Sequence of chain 2.A:
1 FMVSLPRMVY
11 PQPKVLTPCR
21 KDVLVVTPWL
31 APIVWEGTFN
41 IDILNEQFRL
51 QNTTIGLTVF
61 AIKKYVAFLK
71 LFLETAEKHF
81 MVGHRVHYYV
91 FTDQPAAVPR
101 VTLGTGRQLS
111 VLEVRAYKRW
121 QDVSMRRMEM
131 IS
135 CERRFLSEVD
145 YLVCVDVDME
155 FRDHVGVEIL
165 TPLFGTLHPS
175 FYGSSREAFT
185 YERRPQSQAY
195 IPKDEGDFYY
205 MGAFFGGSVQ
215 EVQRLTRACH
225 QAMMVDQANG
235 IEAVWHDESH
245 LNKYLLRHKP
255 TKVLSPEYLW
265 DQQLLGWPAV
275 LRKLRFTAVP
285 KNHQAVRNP

The protein below binds the small molecule below.
Small molecule (SMILES): CCCCCCCCO[C@@H]1O[C@H](CO)[C@H](O)[C@H](O)[C@H]1O[C@@H]1O[C@@H](C)[C@@H](O)[C@@H](O)[C@@H]1O

Binding-site contacts:
Ligand atom C1 contacts residue UDP1 of chain 2.D at 3.5 Å.
Ligand atom C4A contacts residue GLU242 of chain 2.A at 3.3 Å.
Ligand atom O6 contacts residue TRP239 of chain 2.A at 3.4 Å (h-bond).
Ligand atom O5 contacts residue MET205 of chain 2.A at 3.5 Å.
Ligand atom O4A contacts residue HIS172 of chain 2.A at 2.9 Å (h-bond).
Ligand atom C6A contacts residue THR184 of chain 2.A at 3.2 Å.
Ligand atom C1A contacts residue HIS172 of chain 2.A at 3.8 Å.
Ligand atom C2B contacts residue LEU268 of chain 2.A at 3.9 Å (hydrophobic).
Ligand atom O2 contacts residue HIS287 of chain 2.A at 2.9 Å (h-bond).
Ligand atom C5A contacts residue HIS172 of chain 2.A at 3.9 Å.
Ligand atom C5A contacts residue TRP239 of chain 2.A at 3.7 Å (hydrophobic).
Ligand atom O6 contacts residue THR184 of chain 2.A at 2.7 Å (h-bond).
Ligand atom C2A contacts residue HIS172 of chain 2.A at 3.8 Å.
Ligand atom O2A contacts residue UDP1 of chain 2.D at 3.9 Å.
Ligand atom C1B contacts residue SER174 of chain 2.A at 3.6 Å.
Ligand atom C4 contacts residue ASP265 of chain 2.A at 3.3 Å.
Ligand atom O1 contacts residue HIS172 of chain 2.A at 3.6 Å.
Ligand atom O3A contacts residue UDP1 of chain 2.D at 2.5 Å (h-bond).
Ligand atom O3 contacts residue HIS287 of chain 2.A at 3.1 Å (h-bond).
Ligand atom O4 contacts residue ALA282 of chain 2.A at 3.8 Å.
Ligand atom C3 contacts residue HIS287 of chain 2.A at 3.9 Å.
Ligand atom C6B contacts residue LEU268 of chain 2.A at 3.9 Å (hydrophobic).
Ligand atom C6 contacts residue ASP265 of chain 2.A at 4.0 Å.
Ligand atom C2 contacts residue UDP1 of chain 2.D at 3.3 Å.
Ligand atom O5A contacts residue HIS172 of chain 2.A at 3.1 Å (h-bond).
Ligand atom O4A contacts residue GLU242 of chain 2.A at 2.6 Å (salt-bridge).
Ligand atom O3A contacts residue GOL1 of chain 2.E at 3.5 Å (h-bond).
Ligand atom C4A contacts residue HIS172 of chain 2.A at 3.9 Å.
Ligand atom C6A contacts residue GLU242 of chain 2.A at 3.6 Å.
Ligand atom C2 contacts residue HIS287 of chain 2.A at 3.8 Å.
Ligand atom O2 contacts residue UDP1 of chain 2.D at 2.7 Å (h-bond).
Ligand atom C3A contacts residue TRP239 of chain 2.A at 3.9 Å (hydrophobic).
Ligand atom O1 contacts residue SER174 of chain 2.A at 3.9 Å.
Ligand atom C6A contacts residue TRP239 of chain 2.A at 3.5 Å (hydrophobic).
Ligand atom C6A contacts residue TYR203 of chain 2.A at 3.7 Å (hydrophobic).
Ligand atom O4 contacts residue ASP265 of chain 2.A at 2.7 Å (salt-bridge).
Ligand atom C3A contacts residue UDP1 of chain 2.D at 3.7 Å.
Ligand atom O6 contacts residue PHE175 of chain 2.A at 3.4 Å.
Ligand atom C4A contacts residue TRP239 of chain 2.A at 3.6 Å (hydrophobic).
Ligand atom O5A contacts residue PHE175 of chain 2.A at 4.0 Å.